Sequence of chain 55.E:
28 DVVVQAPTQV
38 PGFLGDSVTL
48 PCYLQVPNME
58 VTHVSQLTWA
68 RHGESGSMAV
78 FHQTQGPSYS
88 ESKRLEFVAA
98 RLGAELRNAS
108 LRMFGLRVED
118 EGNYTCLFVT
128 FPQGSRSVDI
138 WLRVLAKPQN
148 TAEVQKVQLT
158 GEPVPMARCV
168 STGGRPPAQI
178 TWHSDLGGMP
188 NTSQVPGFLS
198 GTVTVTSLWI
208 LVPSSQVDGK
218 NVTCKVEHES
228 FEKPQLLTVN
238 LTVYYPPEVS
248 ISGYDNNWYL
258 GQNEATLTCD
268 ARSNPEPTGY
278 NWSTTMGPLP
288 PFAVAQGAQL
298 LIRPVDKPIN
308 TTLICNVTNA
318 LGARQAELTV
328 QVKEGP

This small molecule binds to this protein.
Small molecule (SMILES): CC(=O)N[C@H]1[C@H](O[C@H]2[C@H](O)[C@@H](NC(C)=O)CO[C@@H]2CO[C@@H]2O[C@@H](C)[C@@H](O)[C@@H](O)[C@@H]2O)O[C@H](CO)[C@@H](O[C@@H]2O[C@H](CO)[C@@H](O)[C@H](O[C@@H]3O[C@H](CO)[C@@H](O)[C@H](O)[C@@H]3O)[C@@H]2O)[C@@H]1O

Binding-site contacts:
Ligand atom C4 contacts residue TRP138 of chain 55.E at 3.3 Å (hydrophobic).
Ligand atom O5 contacts residue TRP138 of chain 55.E at 4.3 Å.
Ligand atom O5 contacts residue ASN120 of chain 55.E at 4.0 Å.
Ligand atom C8 contacts residue ASN120 of chain 55.E at 4.1 Å.
Ligand atom C4 contacts residue ASN120 of chain 55.E at 4.2 Å.
Ligand atom C3 contacts residue ASN120 of chain 55.E at 3.9 Å.
Ligand atom O3 contacts residue TRP138 of chain 55.E at 3.5 Å.
Ligand atom O5 contacts residue ASN120 of chain 55.E at 2.4 Å (h-bond).
Ligand atom C7 contacts residue ASN120 of chain 55.E at 3.8 Å.
Ligand atom C2 contacts residue TRP138 of chain 55.E at 3.8 Å (hydrophobic).
Ligand atom O7 contacts residue ASN120 of chain 55.E at 4.4 Å.
Ligand atom C5 contacts residue ASN120 of chain 55.E at 3.6 Å.
Ligand atom N2 contacts residue ASN120 of chain 55.E at 3.0 Å (h-bond).
Ligand atom C6 contacts residue ASN120 of chain 55.E at 3.0 Å.
Ligand atom C1 contacts residue ASN120 of chain 55.E at 1.4 Å.
Ligand atom O7 contacts residue TRP138 of chain 55.E at 3.8 Å.
Ligand atom C8 contacts residue TRP138 of chain 55.E at 4.0 Å (hydrophobic).
Ligand atom C2 contacts residue ASN120 of chain 55.E at 2.6 Å.
Ligand atom C8 contacts residue GLY119 of chain 55.E at 3.9 Å.
Ligand atom O4 contacts residue TRP138 of chain 55.E at 3.1 Å.
Ligand atom N2 contacts residue TRP138 of chain 55.E at 3.7 Å.
Ligand atom C1 contacts residue TRP138 of chain 55.E at 3.9 Å (hydrophobic).
Ligand atom C7 contacts residue TRP138 of chain 55.E at 4.3 Å (hydrophobic).
Ligand atom C3 contacts residue TRP138 of chain 55.E at 2.9 Å (hydrophobic).
Ligand atom C5 contacts residue TRP138 of chain 55.E at 3.5 Å (hydrophobic).
Ligand atom C5 contacts residue ASN120 of chain 55.E at 3.9 Å.